Sequence of chain 1.F:
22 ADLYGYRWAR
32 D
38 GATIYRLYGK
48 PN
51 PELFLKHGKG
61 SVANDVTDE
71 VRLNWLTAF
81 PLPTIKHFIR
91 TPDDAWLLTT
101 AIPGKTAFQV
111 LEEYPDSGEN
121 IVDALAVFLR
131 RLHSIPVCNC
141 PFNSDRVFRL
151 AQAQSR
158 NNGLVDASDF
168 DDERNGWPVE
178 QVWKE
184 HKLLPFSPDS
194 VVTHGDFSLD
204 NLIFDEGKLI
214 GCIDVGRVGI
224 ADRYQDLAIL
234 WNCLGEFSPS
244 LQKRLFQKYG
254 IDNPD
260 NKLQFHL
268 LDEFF

Binding-site contacts:
Ligand atom N2 contacts residue ASP269 of chain 1.F at 2.7 Å (salt-bridge).
Ligand atom O14 contacts residue CYS236 of chain 1.F at 3.6 Å.
Ligand atom N2 contacts residue PHE272 of chain 1.F at 2.9 Å (h-bond).
Ligand atom C18 contacts residue GLU239 of chain 1.F at 3.9 Å.
Ligand atom C6 contacts residue PHE272 of chain 1.F at 3.4 Å (hydrophobic).
Ligand atom O13 contacts residue PHE167 of chain 1.F at 3.5 Å (h-bond).
Ligand atom C9 contacts residue ASP166 of chain 1.F at 3.7 Å.
Ligand atom N4 contacts residue GLU239 of chain 1.F at 3.0 Å (salt-bridge).
Ligand atom O11 contacts residue ASN235 of chain 1.F at 3.8 Å.
Ligand atom N1 contacts residue PHE272 of chain 1.F at 2.9 Å (h-bond).
Ligand atom C11 contacts residue ASP269 of chain 1.F at 3.3 Å.
Ligand atom N4 contacts residue ASP168 of chain 1.F at 3.9 Å.
Ligand atom C15 contacts residue ASP168 of chain 1.F at 3.5 Å.
Ligand atom O7 contacts residue ASP199 of chain 1.F at 2.8 Å (salt-bridge).
Ligand atom C7 contacts residue ASP166 of chain 1.F at 3.6 Å.
Ligand atom N3 contacts residue PHE167 of chain 1.F at 3.7 Å.
Ligand atom C16 contacts residue GLU239 of chain 1.F at 3.1 Å.
Ligand atom C14 contacts residue ASP168 of chain 1.F at 3.7 Å.
Ligand atom O8 contacts residue PHE272 of chain 1.F at 3.8 Å.
Ligand atom C3 contacts residue ASP199 of chain 1.F at 3.7 Å.
Ligand atom C12 contacts residue GLU270 of chain 1.F at 3.2 Å.
Ligand atom O11 contacts residue ASP168 of chain 1.F at 3.6 Å (salt-bridge).
Ligand atom C10 contacts residue ASP166 of chain 1.F at 3.2 Å.
Ligand atom C8 contacts residue ASP166 of chain 1.F at 3.5 Å.
Ligand atom N3 contacts residue ASP168 of chain 1.F at 3.1 Å (salt-bridge).
Ligand atom O14 contacts residue GLU239 of chain 1.F at 2.8 Å (salt-bridge).
Ligand atom N3 contacts residue ASP166 of chain 1.F at 2.8 Å (salt-bridge).
Ligand atom O15 contacts residue CYS236 of chain 1.F at 3.6 Å.
Ligand atom O10 contacts residue ASP166 of chain 1.F at 3.5 Å (salt-bridge).
Ligand atom C5 contacts residue PHE272 of chain 1.F at 3.8 Å (hydrophobic).
Ligand atom O14 contacts residue ASN235 of chain 1.F at 3.2 Å (h-bond).
Ligand atom C1 contacts residue ASP166 of chain 1.F at 3.8 Å.
Ligand atom N3 contacts residue GLU270 of chain 1.F at 2.5 Å (salt-bridge).
Ligand atom O5 contacts residue ASP166 of chain 1.F at 3.6 Å.
Ligand atom C15 contacts residue ASN235 of chain 1.F at 3.6 Å.
Ligand atom O13 contacts residue ASP168 of chain 1.F at 2.9 Å (salt-bridge).
Ligand atom C7 contacts residue GLU270 of chain 1.F at 3.4 Å.
Ligand atom C12 contacts residue ASP166 of chain 1.F at 3.9 Å.
Ligand atom C12 contacts residue ASP269 of chain 1.F at 3.5 Å.
Ligand atom C15 contacts residue GLU239 of chain 1.F at 3.7 Å.

This small molecule binds to this protein.
Small molecule (SMILES): NC[C@H]1O[C@H](O[C@H]2[C@H](O)[C@@H](O[C@H]3O[C@H](CO)[C@@H](O)[C@H](N)[C@H]3O)[C@H](N)C[C@@H]2N)[C@H](O)[C@@H](O)[C@@H]1O